Sequence of chain 1.A:
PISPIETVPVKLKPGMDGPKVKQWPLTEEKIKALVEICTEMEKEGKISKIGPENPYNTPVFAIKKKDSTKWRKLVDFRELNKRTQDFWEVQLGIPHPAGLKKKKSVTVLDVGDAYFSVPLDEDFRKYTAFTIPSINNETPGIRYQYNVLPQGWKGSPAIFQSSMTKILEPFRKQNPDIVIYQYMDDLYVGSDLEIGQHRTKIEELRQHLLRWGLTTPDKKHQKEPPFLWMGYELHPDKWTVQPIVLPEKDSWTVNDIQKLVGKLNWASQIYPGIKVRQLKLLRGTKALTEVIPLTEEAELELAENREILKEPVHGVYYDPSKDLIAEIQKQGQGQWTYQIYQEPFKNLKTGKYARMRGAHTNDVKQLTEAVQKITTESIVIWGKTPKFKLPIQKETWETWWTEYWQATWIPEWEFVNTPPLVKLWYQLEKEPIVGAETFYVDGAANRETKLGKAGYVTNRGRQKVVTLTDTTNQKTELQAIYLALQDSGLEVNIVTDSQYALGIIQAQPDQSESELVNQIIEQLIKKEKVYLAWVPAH

Binding-site contacts:
Ligand atom C14 contacts residue TYR188 of chain 1.A at 3.9 Å (hydrophobic).
Ligand atom O11 contacts residue LYS103 of chain 1.A at 3.1 Å.
Ligand atom C7 contacts residue VAL106 of chain 1.A at 3.6 Å (hydrophobic).
Ligand atom C4 contacts residue TRP229 of chain 1.A at 3.7 Å (hydrophobic).
Ligand atom O11 contacts residue LYS101 of chain 1.A at 3.2 Å (salt-bridge).
Ligand atom C6 contacts residue LEU100 of chain 1.A at 3.6 Å (hydrophobic).
Ligand atom C19 contacts residue PRO236 of chain 1.A at 3.9 Å (hydrophobic).
Ligand atom C19 contacts residue PHE227 of chain 1.A at 3.6 Å (hydrophobic).
Ligand atom C16 contacts residue TYR181 of chain 1.A at 3.4 Å (hydrophobic).
Ligand atom N8 contacts residue LEU100 of chain 1.A at 3.4 Å.
Ligand atom N10 contacts residue LYS103 of chain 1.A at 3.7 Å.
Ligand atom C2 contacts residue TYR188 of chain 1.A at 3.3 Å (hydrophobic).
Ligand atom C13 contacts residue TYR188 of chain 1.A at 3.9 Å (hydrophobic).
Ligand atom C17 contacts residue LEU100 of chain 1.A at 3.5 Å (hydrophobic).
Ligand atom C17 contacts residue LEU234 of chain 1.A at 3.6 Å (hydrophobic).
Ligand atom C11 contacts residue LYS101 of chain 1.A at 3.4 Å.
Ligand atom N10 contacts residue LEU100 of chain 1.A at 3.8 Å.
Ligand atom C15 contacts residue TYR188 of chain 1.A at 3.0 Å (hydrophobic).
Ligand atom C9 contacts residue LYS101 of chain 1.A at 3.8 Å.
Ligand atom C15 contacts residue GLY190 of chain 1.A at 3.3 Å.
Ligand atom N8 contacts residue VAL106 of chain 1.A at 3.9 Å.
Ligand atom O9 contacts residue LYS101 of chain 1.A at 3.9 Å.
Ligand atom C9 contacts residue LEU100 of chain 1.A at 3.5 Å (hydrophobic).
Ligand atom C18 contacts residue TYR318 of chain 1.A at 3.8 Å (hydrophobic).
Ligand atom O17 contacts residue LEU234 of chain 1.A at 3.7 Å.
Ligand atom C13 contacts residue VAL106 of chain 1.A at 3.7 Å (hydrophobic).
Ligand atom C16 contacts residue TYR188 of chain 1.A at 3.7 Å (hydrophobic).
Ligand atom C15 contacts residue VAL189 of chain 1.A at 3.9 Å (hydrophobic).
Ligand atom C7 contacts residue LEU100 of chain 1.A at 3.9 Å (hydrophobic).
Ligand atom N10 contacts residue LYS101 of chain 1.A at 2.8 Å (salt-bridge).
Ligand atom C11 contacts residue LYS103 of chain 1.A at 3.6 Å.
Ligand atom O9 contacts residue TYR318 of chain 1.A at 3.1 Å.
Ligand atom C1 contacts residue TYR188 of chain 1.A at 3.9 Å (hydrophobic).
Ligand atom C15 contacts residue VAL106 of chain 1.A at 3.6 Å (hydrophobic).
Ligand atom C3 contacts residue TYR188 of chain 1.A at 3.6 Å (hydrophobic).
Ligand atom O17 contacts residue PHE227 of chain 1.A at 3.4 Å.
Ligand atom C12 contacts residue VAL106 of chain 1.A at 3.8 Å (hydrophobic).
Ligand atom C17 contacts residue TYR318 of chain 1.A at 3.8 Å (hydrophobic).
Ligand atom C5 contacts residue TYR181 of chain 1.A at 3.6 Å (hydrophobic).
Ligand atom O9 contacts residue LEU100 of chain 1.A at 3.9 Å.

This small molecule binds to this protein.
Small molecule (SMILES): CCOCn1c(Cc2ccccc2)c(C(C)C)c(=O)[nH]c1=O